Binding-site contacts:
Ligand atom C8 contacts residue ASN149 of chain 1.C at 4.5 Å.
Ligand atom O7 contacts residue LYS213 of chain 1.C at 4.0 Å.
Ligand atom C2 contacts residue SER211 of chain 1.C at 3.2 Å.
Ligand atom C2 contacts residue ILE194 of chain 1.C at 4.1 Å (hydrophobic).
Ligand atom C8 contacts residue LYS196 of chain 1.C at 3.6 Å.
Ligand atom O5 contacts residue ASN149 of chain 1.C at 2.3 Å (h-bond).
Ligand atom C1 contacts residue ASN149 of chain 1.C at 1.4 Å.
Ligand atom O5 contacts residue LYS192 of chain 1.C at 4.4 Å.
Ligand atom C8 contacts residue LYS192 of chain 1.C at 4.2 Å.
Ligand atom O7 contacts residue LYS192 of chain 1.C at 4.4 Å.
Ligand atom C1 contacts residue SER211 of chain 1.C at 3.0 Å.
Ligand atom O7 contacts residue ASP190 of chain 1.C at 4.4 Å.
Ligand atom O6 contacts residue LYS192 of chain 1.C at 3.8 Å.
Ligand atom O7 contacts residue LYS196 of chain 1.C at 2.7 Å (salt-bridge).
Ligand atom O7 contacts residue SER211 of chain 1.C at 3.8 Å.
Ligand atom C6 contacts residue LYS192 of chain 1.C at 4.0 Å.
Ligand atom C7 contacts residue LYS196 of chain 1.C at 3.4 Å.
Ligand atom C3 contacts residue LYS192 of chain 1.C at 4.5 Å.
Ligand atom C4 contacts residue ILE194 of chain 1.C at 4.2 Å (hydrophobic).
Ligand atom C3 contacts residue SER211 of chain 1.C at 3.7 Å.
Ligand atom C1 contacts residue ILE194 of chain 1.C at 3.9 Å (hydrophobic).
Ligand atom C3 contacts residue ASN149 of chain 1.C at 3.8 Å.
Ligand atom O3 contacts residue LYS192 of chain 1.C at 3.2 Å.
Ligand atom C7 contacts residue LYS213 of chain 1.C at 4.2 Å.
Ligand atom C7 contacts residue SER211 of chain 1.C at 3.6 Å.
Ligand atom O3 contacts residue ILE194 of chain 1.C at 4.1 Å.
Ligand atom O4 contacts residue ILE194 of chain 1.C at 3.2 Å.
Ligand atom C5 contacts residue ASN149 of chain 1.C at 3.6 Å.
Ligand atom O5 contacts residue SER211 of chain 1.C at 4.3 Å.
Ligand atom N2 contacts residue ASN149 of chain 1.C at 3.0 Å (h-bond).
Ligand atom O7 contacts residue ILE194 of chain 1.C at 4.0 Å.
Ligand atom C8 contacts residue LYS213 of chain 1.C at 4.0 Å.
Ligand atom C2 contacts residue ASN149 of chain 1.C at 2.5 Å.
Ligand atom C4 contacts residue ASN149 of chain 1.C at 4.2 Å.
Ligand atom C3 contacts residue ILE194 of chain 1.C at 4.1 Å (hydrophobic).
Ligand atom C7 contacts residue ASN149 of chain 1.C at 4.0 Å.
Ligand atom C7 contacts residue LYS192 of chain 1.C at 4.4 Å.
Ligand atom N2 contacts residue SER211 of chain 1.C at 2.5 Å (h-bond).
Ligand atom O5 contacts residue ILE194 of chain 1.C at 3.9 Å.

This protein binds this small molecule.
Small molecule (SMILES): CC(=O)N[C@H]1[C@H](O[C@H]2[C@H](O)[C@@H](NC(C)=O)CO[C@@H]2CO)O[C@H](CO)[C@@H](O[C@@H]2O[C@H](CO)[C@@H](O)[C@H](O)[C@@H]2O)[C@@H]1O

Sequence of chain 1.C:
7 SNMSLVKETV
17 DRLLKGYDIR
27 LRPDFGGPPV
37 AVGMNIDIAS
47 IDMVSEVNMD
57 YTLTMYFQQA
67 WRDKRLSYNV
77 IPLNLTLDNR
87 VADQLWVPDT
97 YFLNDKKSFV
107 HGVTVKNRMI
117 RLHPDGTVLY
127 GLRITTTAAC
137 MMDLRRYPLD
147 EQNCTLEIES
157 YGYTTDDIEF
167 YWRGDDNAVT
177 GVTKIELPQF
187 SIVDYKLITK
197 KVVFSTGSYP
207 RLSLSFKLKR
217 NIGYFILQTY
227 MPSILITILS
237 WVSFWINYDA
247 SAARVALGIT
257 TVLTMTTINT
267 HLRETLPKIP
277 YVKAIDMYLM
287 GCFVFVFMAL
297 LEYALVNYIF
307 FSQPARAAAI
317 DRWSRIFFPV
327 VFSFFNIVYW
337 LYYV